Sequence of chain 2.A:
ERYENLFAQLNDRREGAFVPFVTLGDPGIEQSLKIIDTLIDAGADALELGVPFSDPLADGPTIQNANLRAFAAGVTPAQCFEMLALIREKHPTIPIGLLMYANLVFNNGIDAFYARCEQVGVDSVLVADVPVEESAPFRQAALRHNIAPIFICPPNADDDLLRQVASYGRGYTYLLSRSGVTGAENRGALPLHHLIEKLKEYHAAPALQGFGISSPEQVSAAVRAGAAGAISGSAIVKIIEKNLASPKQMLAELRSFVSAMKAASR

This protein binds this small molecule.
Small molecule (SMILES): O=P(O)(O)OCCNS(=O)(=O)c1ccc(OC(F)(F)F)cc1

Binding-site contacts:
Ligand atom F11 contacts residue LEU126 of chain 2.A at 3.5 Å.
Ligand atom O19 contacts residue GLY183 of chain 2.A at 3.8 Å.
Ligand atom C14 contacts residue THR182 of chain 2.A at 3.8 Å.
Ligand atom C15 contacts residue GLY233 of chain 2.A at 3.8 Å.
Ligand atom O19 contacts residue SER234 of chain 2.A at 2.6 Å (h-bond).
Ligand atom O20 contacts residue GLY183 of chain 2.A at 2.8 Å (h-bond).
Ligand atom F11 contacts residue ALA128 of chain 2.A at 3.4 Å.
Ligand atom O21 contacts residue PHE21 of chain 2.A at 3.0 Å.
Ligand atom C3 contacts residue LEU99 of chain 2.A at 3.7 Å (hydrophobic).
Ligand atom O19 contacts residue ILE63 of chain 2.A at 3.4 Å.
Ligand atom O19 contacts residue GLY233 of chain 2.A at 3.6 Å.
Ligand atom O18 contacts residue SER234 of chain 2.A at 3.4 Å (h-bond).
Ligand atom F9F contacts residue ALA128 of chain 2.A at 3.4 Å.
Ligand atom O21 contacts residue GLU48 of chain 2.A at 3.5 Å.
Ligand atom O21 contacts residue LEU99 of chain 2.A at 3.3 Å.
Ligand atom O20 contacts residue THR182 of chain 2.A at 3.6 Å.
Ligand atom O7 contacts residue ALA58 of chain 2.A at 3.6 Å.
Ligand atom F11 contacts residue ILE152 of chain 2.A at 3.4 Å.
Ligand atom O16 contacts residue THR182 of chain 2.A at 3.8 Å.
Ligand atom C6 contacts residue PHE211 of chain 2.A at 3.7 Å (hydrophobic).
Ligand atom C14 contacts residue TYR174 of chain 2.A at 3.5 Å (hydrophobic).
Ligand atom F9F contacts residue PRO16 of chain 2.B at 3.5 Å.
Ligand atom O19 contacts residue THR182 of chain 2.A at 3.4 Å.
Ligand atom C1 contacts residue PHE211 of chain 2.A at 3.6 Å (hydrophobic).
Ligand atom O18 contacts residue GLY233 of chain 2.A at 2.8 Å (h-bond).
Ligand atom C4 contacts residue TYR174 of chain 2.A at 3.8 Å (hydrophobic).
Ligand atom O20 contacts residue GLY212 of chain 2.A at 2.7 Å (h-bond).
Ligand atom O16 contacts residue PHE211 of chain 2.A at 3.6 Å.
Ligand atom C5 contacts residue LEU99 of chain 2.A at 3.7 Å (hydrophobic).
Ligand atom C4 contacts residue LEU99 of chain 2.A at 3.7 Å (hydrophobic).
Ligand atom P17 contacts residue GLY212 of chain 2.A at 3.7 Å.
Ligand atom S12 contacts residue TYR174 of chain 2.A at 3.7 Å.
Ligand atom C3 contacts residue TYR174 of chain 2.A at 3.5 Å (hydrophobic).
Ligand atom C5 contacts residue THR182 of chain 2.A at 3.6 Å.
Ligand atom O7 contacts residue ALA128 of chain 2.A at 3.5 Å.
Ligand atom O22 contacts residue ILE231 of chain 2.A at 3.8 Å.
Ligand atom O18 contacts residue GLY212 of chain 2.A at 3.8 Å.
Ligand atom P17 contacts residue SER234 of chain 2.A at 3.6 Å.
Ligand atom O20 contacts residue PHE211 of chain 2.A at 3.4 Å.
Ligand atom O22 contacts residue TYR174 of chain 2.A at 2.7 Å (h-bond).

Sequence of chain 2.B:
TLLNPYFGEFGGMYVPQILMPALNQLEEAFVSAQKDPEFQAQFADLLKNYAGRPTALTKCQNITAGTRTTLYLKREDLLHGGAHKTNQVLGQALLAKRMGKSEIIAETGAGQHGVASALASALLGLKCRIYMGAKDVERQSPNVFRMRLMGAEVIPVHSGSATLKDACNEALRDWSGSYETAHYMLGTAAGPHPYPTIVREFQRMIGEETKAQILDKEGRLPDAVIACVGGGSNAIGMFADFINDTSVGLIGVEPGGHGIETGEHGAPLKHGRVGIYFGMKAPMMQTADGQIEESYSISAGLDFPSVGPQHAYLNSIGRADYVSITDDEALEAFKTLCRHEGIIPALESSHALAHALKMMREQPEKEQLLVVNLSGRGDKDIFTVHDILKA